Sequence of chain 14.S:
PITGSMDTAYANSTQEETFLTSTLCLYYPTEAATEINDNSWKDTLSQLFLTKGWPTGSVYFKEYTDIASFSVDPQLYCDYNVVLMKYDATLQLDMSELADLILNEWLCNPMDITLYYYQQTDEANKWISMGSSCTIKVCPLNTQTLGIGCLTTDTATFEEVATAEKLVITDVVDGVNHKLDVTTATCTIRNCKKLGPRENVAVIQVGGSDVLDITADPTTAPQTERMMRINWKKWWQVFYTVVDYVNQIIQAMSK

Binding-site contacts:
Ligand atom O6 contacts residue ASN19 of chain 14.S at 4.4 Å.
Ligand atom O5 contacts residue ASN19 of chain 14.S at 2.2 Å (h-bond).
Ligand atom C6 contacts residue ASN19 of chain 14.S at 4.1 Å.
Ligand atom N2 contacts residue ASN19 of chain 14.S at 4.1 Å.
Ligand atom C3 contacts residue ASN19 of chain 14.S at 4.4 Å.
Ligand atom C2 contacts residue ASN19 of chain 14.S at 3.4 Å.
Ligand atom C1 contacts residue ASN19 of chain 14.S at 1.9 Å.
Ligand atom C8 contacts residue TYR17 of chain 14.S at 4.2 Å (hydrophobic).
Ligand atom C5 contacts residue ASN19 of chain 14.S at 3.4 Å.

The protein below binds the small molecule below.
Small molecule (SMILES): CC(=O)N[C@H]1[C@H](O[C@H]2[C@H](O)[C@@H](NC(C)=O)CO[C@@H]2CO)O[C@H](CO)[C@@H](O)[C@@H]1O